Binding-site contacts:
Ligand atom C4 contacts residue TYR153 of chain 1.B at 3.4 Å (hydrophobic).
Ligand atom C4 contacts residue ARG75 of chain 1.B at 4.1 Å.
Ligand atom C5 contacts residue ARG75 of chain 1.B at 3.9 Å.
Ligand atom I4 contacts residue LYS74 of chain 1.B at 4.0 Å.
Ligand atom N1 contacts residue TYR153 of chain 1.B at 3.9 Å.
Ligand atom I4 contacts residue TYR153 of chain 1.B at 4.0 Å.
Ligand atom N1 contacts residue ARG75 of chain 1.B at 4.3 Å.
Ligand atom C4 contacts residue PHE154 of chain 1.B at 4.5 Å (hydrophobic).
Ligand atom C5 contacts residue TYR153 of chain 1.B at 3.8 Å (hydrophobic).
Ligand atom I4 contacts residue THR208 of chain 1.B at 3.8 Å.
Ligand atom C3 contacts residue ARG75 of chain 1.B at 3.9 Å.
Ligand atom I4 contacts residue THR16 of chain 1.B at 2.9 Å.
Ligand atom N1 contacts residue ARG79 of chain 1.B at 2.6 Å (salt-bridge).
Ligand atom C5 contacts residue GLN158 of chain 1.B at 4.4 Å.
Ligand atom N1 contacts residue GLN158 of chain 1.B at 3.9 Å.
Ligand atom N1 contacts residue LYS74 of chain 1.B at 4.1 Å.
Ligand atom I4 contacts residue ARG75 of chain 1.B at 4.1 Å.
Ligand atom C4 contacts residue LYS74 of chain 1.B at 4.0 Å.
Ligand atom N2 contacts residue THR230 of chain 1.B at 4.3 Å.
Ligand atom C3 contacts residue ARG79 of chain 1.B at 4.3 Å.
Ligand atom C3 contacts residue THR230 of chain 1.B at 4.2 Å.
Ligand atom C3 contacts residue TYR153 of chain 1.B at 3.5 Å (hydrophobic).
Ligand atom C5 contacts residue LYS74 of chain 1.B at 3.3 Å.
Ligand atom C5 contacts residue ARG79 of chain 1.B at 3.9 Å.
Ligand atom N2 contacts residue ARG79 of chain 1.B at 3.0 Å (salt-bridge).
Ligand atom N2 contacts residue TYR153 of chain 1.B at 4.0 Å.
Ligand atom N1 contacts residue PHE154 of chain 1.B at 4.0 Å.
Ligand atom C5 contacts residue PHE154 of chain 1.B at 3.5 Å (hydrophobic).

Sequence of chain 1.B:
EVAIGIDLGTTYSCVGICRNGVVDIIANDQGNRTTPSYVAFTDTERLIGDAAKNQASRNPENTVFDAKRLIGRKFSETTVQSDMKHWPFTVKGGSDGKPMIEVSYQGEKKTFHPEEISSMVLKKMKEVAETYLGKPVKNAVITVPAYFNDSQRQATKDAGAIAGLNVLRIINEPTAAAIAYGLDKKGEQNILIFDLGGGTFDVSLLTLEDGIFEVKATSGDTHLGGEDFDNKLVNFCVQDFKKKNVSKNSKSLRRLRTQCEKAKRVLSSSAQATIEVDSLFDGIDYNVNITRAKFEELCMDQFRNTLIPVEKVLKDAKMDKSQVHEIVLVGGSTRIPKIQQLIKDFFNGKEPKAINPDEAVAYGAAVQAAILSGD

This small molecule binds to this protein.
Small molecule (SMILES): Ic1cn[nH]c1